Sequence of chain 48.C:
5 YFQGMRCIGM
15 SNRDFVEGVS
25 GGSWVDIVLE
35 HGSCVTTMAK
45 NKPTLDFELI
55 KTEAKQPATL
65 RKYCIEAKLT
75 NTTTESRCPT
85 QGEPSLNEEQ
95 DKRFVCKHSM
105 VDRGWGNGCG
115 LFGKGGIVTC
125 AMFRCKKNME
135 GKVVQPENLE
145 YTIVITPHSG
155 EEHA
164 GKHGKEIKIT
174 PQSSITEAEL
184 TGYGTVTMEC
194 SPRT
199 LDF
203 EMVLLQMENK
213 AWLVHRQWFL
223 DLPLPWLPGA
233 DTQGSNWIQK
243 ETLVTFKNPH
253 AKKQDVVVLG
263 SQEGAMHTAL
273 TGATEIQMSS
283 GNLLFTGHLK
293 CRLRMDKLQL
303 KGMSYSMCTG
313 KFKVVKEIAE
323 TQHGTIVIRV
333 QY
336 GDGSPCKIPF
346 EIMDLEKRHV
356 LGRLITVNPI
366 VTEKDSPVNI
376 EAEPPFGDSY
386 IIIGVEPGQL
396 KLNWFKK

Binding-site contacts:
Ligand atom N2 contacts residue ASN75 of chain 48.C at 3.0 Å (h-bond).
Ligand atom C7 contacts residue MET126 of chain 48.C at 3.8 Å (hydrophobic).
Ligand atom O6 contacts residue CYS45 of chain 48.D at 3.4 Å (h-bond).
Ligand atom O5 contacts residue ASN75 of chain 48.C at 2.1 Å (h-bond).
Ligand atom C6 contacts residue NAG1 of chain 48.T at 3.4 Å.
Ligand atom O6 contacts residue GLU46 of chain 48.D at 3.8 Å.
Ligand atom C2 contacts residue NAG1 of chain 48.T at 4.1 Å.
Ligand atom C1 contacts residue ASN75 of chain 48.C at 1.3 Å.
Ligand atom C6 contacts residue ASN75 of chain 48.C at 3.8 Å.
Ligand atom C4 contacts residue NAG1 of chain 48.T at 2.9 Å.
Ligand atom C8 contacts residue MET126 of chain 48.C at 3.7 Å (hydrophobic).
Ligand atom C4 contacts residue ASN75 of chain 48.C at 4.0 Å.
Ligand atom C3 contacts residue NAG1 of chain 48.T at 3.3 Å.
Ligand atom O5 contacts residue THR48 of chain 48.D at 4.0 Å.
Ligand atom C5 contacts residue ASN75 of chain 48.C at 3.2 Å.
Ligand atom O6 contacts residue THR48 of chain 48.D at 4.0 Å.
Ligand atom C6 contacts residue CYS45 of chain 48.D at 4.4 Å (hydrophobic).
Ligand atom C6 contacts residue THR48 of chain 48.D at 4.4 Å.
Ligand atom O4 contacts residue NAG1 of chain 48.T at 1.6 Å.
Ligand atom O6 contacts residue NAG1 of chain 48.T at 4.1 Å.
Ligand atom C8 contacts residue ASN75 of chain 48.C at 3.0 Å.
Ligand atom C3 contacts residue ASN75 of chain 48.C at 3.5 Å.
Ligand atom C7 contacts residue ASN75 of chain 48.C at 2.8 Å.
Ligand atom O7 contacts residue MET126 of chain 48.C at 3.1 Å.
Ligand atom O3 contacts residue NAG1 of chain 48.T at 2.4 Å (h-bond).
Ligand atom C8 contacts residue PHE98 of chain 48.C at 3.6 Å (hydrophobic).
Ligand atom O7 contacts residue ASN75 of chain 48.C at 3.2 Å (h-bond).
Ligand atom C5 contacts residue NAG1 of chain 48.T at 3.7 Å.
Ligand atom O6 contacts residue ASN75 of chain 48.C at 3.8 Å.
Ligand atom C2 contacts residue ASN75 of chain 48.C at 2.6 Å.

Sequence of chain 48.D:
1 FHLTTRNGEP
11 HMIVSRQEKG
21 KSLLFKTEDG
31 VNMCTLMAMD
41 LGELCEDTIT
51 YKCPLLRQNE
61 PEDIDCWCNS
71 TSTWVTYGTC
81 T

A protein and the small-molecule ligand that binds it are described below.
Small molecule (SMILES): CC(=O)N[C@@H]1[C@@H](O)[C@H](O)[C@@H](CO)O[C@H]1O